Binding-site contacts:
Ligand atom O5 contacts residue ASN603 of chain 1.A at 2.3 Å (h-bond).
Ligand atom C7 contacts residue ASN603 of chain 1.A at 3.0 Å.
Ligand atom O7 contacts residue ASN603 of chain 1.A at 3.7 Å.
Ligand atom C5 contacts residue ASN603 of chain 1.A at 3.6 Å.
Ligand atom N2 contacts residue ASN603 of chain 1.A at 2.5 Å (h-bond).
Ligand atom C8 contacts residue ASN603 of chain 1.A at 3.4 Å.
Ligand atom C1 contacts residue THR604 of chain 1.A at 4.4 Å.
Ligand atom C4 contacts residue ASN603 of chain 1.A at 4.2 Å.
Ligand atom C2 contacts residue ASN603 of chain 1.A at 2.6 Å.
Ligand atom C1 contacts residue ASN603 of chain 1.A at 1.4 Å.
Ligand atom C3 contacts residue ASN603 of chain 1.A at 3.9 Å.

Sequence of chain 1.A:
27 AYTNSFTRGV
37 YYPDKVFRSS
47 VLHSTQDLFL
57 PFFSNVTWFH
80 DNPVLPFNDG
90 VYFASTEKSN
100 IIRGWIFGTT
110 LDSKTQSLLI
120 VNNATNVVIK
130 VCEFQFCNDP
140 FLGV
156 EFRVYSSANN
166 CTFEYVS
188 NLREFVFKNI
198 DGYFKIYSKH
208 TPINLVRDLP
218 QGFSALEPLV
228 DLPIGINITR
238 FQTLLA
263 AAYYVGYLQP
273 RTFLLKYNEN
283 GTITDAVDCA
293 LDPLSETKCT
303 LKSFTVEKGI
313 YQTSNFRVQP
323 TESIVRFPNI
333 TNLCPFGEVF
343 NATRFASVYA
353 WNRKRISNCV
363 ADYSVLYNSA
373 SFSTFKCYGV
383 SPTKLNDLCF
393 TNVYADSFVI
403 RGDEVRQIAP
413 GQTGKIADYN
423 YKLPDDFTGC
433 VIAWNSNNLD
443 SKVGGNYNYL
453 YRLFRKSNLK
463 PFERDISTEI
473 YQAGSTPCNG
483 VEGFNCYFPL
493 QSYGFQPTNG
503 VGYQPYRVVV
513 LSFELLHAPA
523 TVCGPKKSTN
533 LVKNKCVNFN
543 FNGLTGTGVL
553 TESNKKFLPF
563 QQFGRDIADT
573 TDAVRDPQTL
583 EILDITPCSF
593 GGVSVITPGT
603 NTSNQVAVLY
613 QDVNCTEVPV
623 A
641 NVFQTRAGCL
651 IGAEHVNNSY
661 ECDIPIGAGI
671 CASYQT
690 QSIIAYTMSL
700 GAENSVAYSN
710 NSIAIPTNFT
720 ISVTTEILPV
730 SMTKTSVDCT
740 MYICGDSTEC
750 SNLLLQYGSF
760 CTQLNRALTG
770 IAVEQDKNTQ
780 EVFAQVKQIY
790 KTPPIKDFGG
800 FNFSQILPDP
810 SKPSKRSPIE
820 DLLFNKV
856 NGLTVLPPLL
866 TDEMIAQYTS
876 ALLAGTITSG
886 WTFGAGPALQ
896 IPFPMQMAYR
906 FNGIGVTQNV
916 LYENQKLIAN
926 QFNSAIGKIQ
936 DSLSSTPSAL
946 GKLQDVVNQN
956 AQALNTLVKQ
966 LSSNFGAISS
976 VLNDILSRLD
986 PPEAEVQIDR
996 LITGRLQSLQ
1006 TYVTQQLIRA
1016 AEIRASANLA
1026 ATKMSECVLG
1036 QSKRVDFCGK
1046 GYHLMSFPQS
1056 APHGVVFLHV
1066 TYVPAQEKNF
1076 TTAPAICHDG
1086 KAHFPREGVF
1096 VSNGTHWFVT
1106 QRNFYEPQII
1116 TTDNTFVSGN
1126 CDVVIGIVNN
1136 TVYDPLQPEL

The protein below binds the small molecule below.
Small molecule (SMILES): CC(=O)N[C@@H]1[C@@H](O)[C@H](O)[C@@H](CO)O[C@H]1O